The small molecule below binds the protein below.
Small molecule (SMILES): COc1cc([C@@H](C)C#Cc2c(C)nc(N)nc2N)c(OC)cc1-c1ccccc1

Sequence of chain 1.B:
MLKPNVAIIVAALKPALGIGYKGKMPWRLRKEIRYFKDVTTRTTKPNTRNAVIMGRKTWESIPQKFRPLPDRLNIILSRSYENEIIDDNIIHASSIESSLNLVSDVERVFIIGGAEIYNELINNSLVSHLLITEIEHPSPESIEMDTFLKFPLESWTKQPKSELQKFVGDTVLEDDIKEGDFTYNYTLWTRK

Binding-site contacts:
Ligand atom N2 contacts residue ALA11 of chain 1.B at 3.6 Å.
Ligand atom N3 contacts residue GLU32 of chain 1.B at 2.7 Å (salt-bridge).
Ligand atom C19 contacts residue PRO63 of chain 1.B at 3.7 Å (hydrophobic).
Ligand atom C9 contacts residue ILE112 of chain 1.B at 3.7 Å (hydrophobic).
Ligand atom C9 contacts residue THR58 of chain 1.B at 3.6 Å.
Ligand atom N contacts residue ILE9 of chain 1.B at 2.9 Å (h-bond).
Ligand atom C13 contacts residue NDP1 of chain 1.G at 3.5 Å.
Ligand atom C16 contacts residue GLU32 of chain 1.B at 3.5 Å.
Ligand atom C21 contacts residue PRO63 of chain 1.B at 3.5 Å (hydrophobic).
Ligand atom C2 contacts residue ILE62 of chain 1.B at 3.8 Å (hydrophobic).
Ligand atom C20 contacts residue PRO63 of chain 1.B at 3.5 Å (hydrophobic).
Ligand atom N1 contacts residue NDP1 of chain 1.G at 3.7 Å.
Ligand atom N2 contacts residue VAL10 of chain 1.B at 3.4 Å.
Ligand atom C13 contacts residue ILE9 of chain 1.B at 3.6 Å (hydrophobic).
Ligand atom C12 contacts residue PHE36 of chain 1.B at 3.5 Å (hydrophobic).
Ligand atom N2 contacts residue GLU32 of chain 1.B at 2.7 Å (salt-bridge).
Ligand atom C contacts residue SER61 of chain 1.B at 3.4 Å.
Ligand atom C11 contacts residue NDP1 of chain 1.G at 3.7 Å.
Ligand atom N3 contacts residue PHE36 of chain 1.B at 3.6 Å.
Ligand atom C14 contacts residue ALA11 of chain 1.B at 3.8 Å (hydrophobic).
Ligand atom N1 contacts residue PHE36 of chain 1.B at 3.6 Å.
Ligand atom C15 contacts residue PHE36 of chain 1.B at 3.7 Å (hydrophobic).
Ligand atom N2 contacts residue ILE9 of chain 1.B at 3.7 Å.
Ligand atom C contacts residue THR58 of chain 1.B at 3.4 Å.
Ligand atom N contacts residue PHE36 of chain 1.B at 3.6 Å.
Ligand atom C14 contacts residue VAL10 of chain 1.B at 3.8 Å (hydrophobic).
Ligand atom N1 contacts residue VAL10 of chain 1.B at 3.3 Å.
Ligand atom C14 contacts residue PHE36 of chain 1.B at 3.7 Å (hydrophobic).
Ligand atom N contacts residue ILE112 of chain 1.B at 3.1 Å (h-bond).
Ligand atom C15 contacts residue GLU32 of chain 1.B at 3.6 Å.
Ligand atom N1 contacts residue ILE9 of chain 1.B at 3.4 Å (h-bond).
Ligand atom N contacts residue NDP1 of chain 1.G at 3.7 Å.
Ligand atom O contacts residue THR58 of chain 1.B at 3.8 Å.
Ligand atom C14 contacts residue GLU32 of chain 1.B at 3.5 Å.
Ligand atom N contacts residue TYR118 of chain 1.B at 3.2 Å (h-bond).
Ligand atom C13 contacts residue PHE36 of chain 1.B at 3.5 Å (hydrophobic).
Ligand atom C contacts residue ILE62 of chain 1.B at 3.8 Å (hydrophobic).
Ligand atom C12 contacts residue NDP1 of chain 1.G at 3.8 Å.
Ligand atom N2 contacts residue THR133 of chain 1.B at 3.8 Å.
Ligand atom C10 contacts residue NDP1 of chain 1.G at 3.7 Å.